Sequence of chain 1.B:
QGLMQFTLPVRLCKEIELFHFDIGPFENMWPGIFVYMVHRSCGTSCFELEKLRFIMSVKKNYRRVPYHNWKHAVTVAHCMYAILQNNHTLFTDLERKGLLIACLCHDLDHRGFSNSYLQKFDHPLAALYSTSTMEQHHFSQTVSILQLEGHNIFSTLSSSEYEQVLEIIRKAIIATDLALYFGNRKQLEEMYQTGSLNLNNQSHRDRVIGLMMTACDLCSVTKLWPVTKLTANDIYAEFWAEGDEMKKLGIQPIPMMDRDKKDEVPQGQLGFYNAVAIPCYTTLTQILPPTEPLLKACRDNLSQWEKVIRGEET

Binding-site contacts:
Ligand atom C24 contacts residue TYR78 of chain 1.B at 3.8 Å (hydrophobic).
Ligand atom C22 contacts residue TYR247 of chain 1.B at 3.6 Å (hydrophobic).
Ligand atom C16 contacts residue PHE283 of chain 1.B at 3.7 Å (hydrophobic).
Ligand atom C27 contacts residue MET267 of chain 1.B at 3.8 Å (hydrophobic).
Ligand atom C2 contacts residue PHE283 of chain 1.B at 3.8 Å (hydrophobic).
Ligand atom C16 contacts residue MET267 of chain 1.B at 3.4 Å (hydrophobic).
Ligand atom C10 contacts residue PHE283 of chain 1.B at 3.8 Å (hydrophobic).
Ligand atom C11 contacts residue PHE283 of chain 1.B at 3.7 Å (hydrophobic).
Ligand atom O18 contacts residue PHE283 of chain 1.B at 3.5 Å.
Ligand atom N3 contacts residue GLN280 of chain 1.B at 3.2 Å (h-bond).
Ligand atom C12 contacts residue MET267 of chain 1.B at 3.6 Å (hydrophobic).
Ligand atom C22 contacts residue MET267 of chain 1.B at 3.7 Å (hydrophobic).
Ligand atom C23 contacts residue GLY279 of chain 1.B at 3.8 Å.
Ligand atom C14 contacts residue PHE283 of chain 1.B at 3.1 Å (hydrophobic).
Ligand atom CL20 contacts residue GLN280 of chain 1.B at 3.8 Å.
Ligand atom C1 contacts residue TYR247 of chain 1.B at 3.4 Å (hydrophobic).
Ligand atom N5 contacts residue TYR247 of chain 1.B at 2.6 Å (h-bond).
Ligand atom C27 contacts residue PRO266 of chain 1.B at 3.5 Å (hydrophobic).
Ligand atom N8 contacts residue LEU229 of chain 1.B at 3.5 Å.
Ligand atom CL20 contacts residue PHE283 of chain 1.B at 3.6 Å.
Ligand atom C9 contacts residue TYR247 of chain 1.B at 3.8 Å (hydrophobic).
Ligand atom C28 contacts residue PRO266 of chain 1.B at 3.8 Å (hydrophobic).
Ligand atom C1 contacts residue MET267 of chain 1.B at 3.7 Å (hydrophobic).
Ligand atom N5 contacts residue MET267 of chain 1.B at 3.7 Å.
Ligand atom C19 contacts residue GLY279 of chain 1.B at 3.5 Å.
Ligand atom C9 contacts residue MET267 of chain 1.B at 3.6 Å (hydrophobic).
Ligand atom C28 contacts residue GLU275 of chain 1.B at 3.6 Å.
Ligand atom C1 contacts residue GLN280 of chain 1.B at 3.8 Å.
Ligand atom C7 contacts residue PHE283 of chain 1.B at 3.7 Å (hydrophobic).
Ligand atom N3 contacts residue TYR247 of chain 1.B at 3.5 Å (h-bond).
Ligand atom C21 contacts residue PHE250 of chain 1.B at 3.7 Å (hydrophobic).
Ligand atom C26 contacts residue GLU275 of chain 1.B at 3.5 Å.
Ligand atom N4 contacts residue LEU229 of chain 1.B at 3.7 Å.
Ligand atom N6 contacts residue MET267 of chain 1.B at 3.3 Å (h-bond).
Ligand atom C26 contacts residue VAL276 of chain 1.B at 3.8 Å (hydrophobic).
Ligand atom C19 contacts residue MET267 of chain 1.B at 3.6 Å (hydrophobic).
Ligand atom C15 contacts residue ILE246 of chain 1.B at 3.6 Å (hydrophobic).
Ligand atom N3 contacts residue PHE250 of chain 1.B at 3.8 Å.
Ligand atom C9 contacts residue GLY279 of chain 1.B at 3.8 Å.
Ligand atom C11 contacts residue ILE246 of chain 1.B at 3.8 Å (hydrophobic).

A protein and the small-molecule ligand that binds it are described below.
Small molecule (SMILES): CC(C)Cn1ncc(Cl)c1C(=O)Nc1ccn2cc(-c3ccccc3)nc2n1